Binding-site contacts:
Ligand atom O4 contacts residue THR291 of chain 31.F at 3.4 Å.
Ligand atom O3 contacts residue GLY78 of chain 31.F at 3.6 Å.
Ligand atom O1A contacts residue GLY78 of chain 31.F at 3.7 Å.
Ligand atom C5 contacts residue ASN93 of chain 31.F at 4.1 Å.
Ligand atom C1 contacts residue ARG77 of chain 31.F at 3.1 Å.
Ligand atom C5 contacts residue TYR72 of chain 31.F at 3.5 Å (hydrophobic).
Ligand atom O8 contacts residue TYR72 of chain 31.F at 3.9 Å.
Ligand atom C1 contacts residue GLY78 of chain 31.F at 4.1 Å.
Ligand atom C3 contacts residue GLY78 of chain 31.F at 3.9 Å.
Ligand atom C1 contacts residue TYR72 of chain 31.F at 4.0 Å (hydrophobic).
Ligand atom C2 contacts residue GLY78 of chain 31.F at 4.1 Å.
Ligand atom O4 contacts residue ASN80 of chain 31.F at 4.0 Å.
Ligand atom C10 contacts residue TYR72 of chain 31.F at 4.1 Å (hydrophobic).
Ligand atom C6 contacts residue ASN93 of chain 31.F at 3.1 Å.
Ligand atom O1A contacts residue SER89 of chain 31.F at 4.1 Å.
Ligand atom C8 contacts residue ARG77 of chain 31.F at 4.1 Å.
Ligand atom O1A contacts residue ARG77 of chain 31.F at 3.0 Å (salt-bridge).
Ligand atom C4 contacts residue HIS298 of chain 31.F at 4.0 Å.
Ligand atom C6 contacts residue ARG77 of chain 31.F at 4.3 Å.
Ligand atom C3 contacts residue GLY78 of chain 31.F at 4.1 Å.
Ligand atom O6 contacts residue ASN93 of chain 31.F at 3.0 Å (h-bond).
Ligand atom C1 contacts residue SER89 of chain 31.F at 4.2 Å.
Ligand atom C11 contacts residue ASP85 of chain 35.F at 4.2 Å.
Ligand atom O8 contacts residue GLU87 of chain 31.F at 3.9 Å.
Ligand atom O4 contacts residue HIS298 of chain 31.F at 3.0 Å (h-bond).
Ligand atom C4 contacts residue TYR72 of chain 31.F at 3.4 Å (hydrophobic).
Ligand atom C3 contacts residue ARG77 of chain 31.F at 4.1 Å.
Ligand atom C6 contacts residue TYR72 of chain 31.F at 3.8 Å (hydrophobic).
Ligand atom C3 contacts residue HIS298 of chain 31.F at 4.1 Å.
Ligand atom C4 contacts residue GLY78 of chain 31.F at 3.4 Å.
Ligand atom O4 contacts residue TYR72 of chain 31.F at 3.8 Å.
Ligand atom O1B contacts residue ARG77 of chain 31.F at 2.5 Å (salt-bridge).
Ligand atom O8 contacts residue ARG77 of chain 31.F at 3.1 Å (salt-bridge).
Ligand atom O1B contacts residue SER89 of chain 31.F at 3.5 Å (h-bond).
Ligand atom O4 contacts residue ILE79 of chain 31.F at 3.6 Å (h-bond).
Ligand atom N5 contacts residue TYR72 of chain 31.F at 3.0 Å (h-bond).
Ligand atom O3 contacts residue VAL296 of chain 31.F at 4.3 Å.
Ligand atom O1A contacts residue TYR72 of chain 31.F at 3.1 Å.
Ligand atom C3 contacts residue VAL296 of chain 31.F at 3.7 Å (hydrophobic).
Ligand atom O4 contacts residue GLY78 of chain 31.F at 3.2 Å.

The small molecule below binds the protein below.
Small molecule (SMILES): CC(=O)N[C@@H]1[C@@H](O[C@@H]2O[C@H](CO)[C@H](O)[C@H](O[C@]3(C(=O)O)C[C@H](O)[C@@H](NC(C)=O)[C@H]([C@H](O)[C@H](O)CO)O3)[C@H]2O)[C@H](O)[C@@H](CO[C@]2(C(=O)O)C[C@H](O)[C@@H](NC(C)=O)[C@H]([C@H](O)[C@H](O)CO)O2)O[C@H]1O

Sequence of chain 35.F:
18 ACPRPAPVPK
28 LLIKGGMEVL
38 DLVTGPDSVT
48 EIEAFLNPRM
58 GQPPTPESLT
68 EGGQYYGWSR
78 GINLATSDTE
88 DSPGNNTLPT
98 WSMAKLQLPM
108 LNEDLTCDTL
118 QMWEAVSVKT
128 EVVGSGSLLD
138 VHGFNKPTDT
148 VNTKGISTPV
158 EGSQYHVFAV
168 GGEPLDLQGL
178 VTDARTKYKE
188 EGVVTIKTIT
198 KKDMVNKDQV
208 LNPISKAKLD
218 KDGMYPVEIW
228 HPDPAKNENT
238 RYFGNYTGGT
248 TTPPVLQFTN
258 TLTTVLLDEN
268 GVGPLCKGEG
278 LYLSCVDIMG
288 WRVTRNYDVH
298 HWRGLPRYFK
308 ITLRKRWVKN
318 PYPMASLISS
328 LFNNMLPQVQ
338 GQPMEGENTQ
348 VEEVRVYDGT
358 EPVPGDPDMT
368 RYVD

Sequence of chain 31.F:
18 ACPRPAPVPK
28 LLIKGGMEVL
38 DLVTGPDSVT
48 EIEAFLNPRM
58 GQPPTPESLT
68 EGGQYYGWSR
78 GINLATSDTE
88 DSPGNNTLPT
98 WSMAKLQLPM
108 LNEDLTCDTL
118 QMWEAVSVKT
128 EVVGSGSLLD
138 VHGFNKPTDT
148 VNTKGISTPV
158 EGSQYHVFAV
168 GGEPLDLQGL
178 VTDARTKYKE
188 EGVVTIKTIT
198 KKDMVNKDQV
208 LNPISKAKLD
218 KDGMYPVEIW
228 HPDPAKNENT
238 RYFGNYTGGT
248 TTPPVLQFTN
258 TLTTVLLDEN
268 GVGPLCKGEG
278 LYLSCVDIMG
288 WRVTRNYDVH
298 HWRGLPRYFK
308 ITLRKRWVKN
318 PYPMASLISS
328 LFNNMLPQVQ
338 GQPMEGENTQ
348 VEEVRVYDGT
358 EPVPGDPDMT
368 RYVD